Sequence of chain 1.A:
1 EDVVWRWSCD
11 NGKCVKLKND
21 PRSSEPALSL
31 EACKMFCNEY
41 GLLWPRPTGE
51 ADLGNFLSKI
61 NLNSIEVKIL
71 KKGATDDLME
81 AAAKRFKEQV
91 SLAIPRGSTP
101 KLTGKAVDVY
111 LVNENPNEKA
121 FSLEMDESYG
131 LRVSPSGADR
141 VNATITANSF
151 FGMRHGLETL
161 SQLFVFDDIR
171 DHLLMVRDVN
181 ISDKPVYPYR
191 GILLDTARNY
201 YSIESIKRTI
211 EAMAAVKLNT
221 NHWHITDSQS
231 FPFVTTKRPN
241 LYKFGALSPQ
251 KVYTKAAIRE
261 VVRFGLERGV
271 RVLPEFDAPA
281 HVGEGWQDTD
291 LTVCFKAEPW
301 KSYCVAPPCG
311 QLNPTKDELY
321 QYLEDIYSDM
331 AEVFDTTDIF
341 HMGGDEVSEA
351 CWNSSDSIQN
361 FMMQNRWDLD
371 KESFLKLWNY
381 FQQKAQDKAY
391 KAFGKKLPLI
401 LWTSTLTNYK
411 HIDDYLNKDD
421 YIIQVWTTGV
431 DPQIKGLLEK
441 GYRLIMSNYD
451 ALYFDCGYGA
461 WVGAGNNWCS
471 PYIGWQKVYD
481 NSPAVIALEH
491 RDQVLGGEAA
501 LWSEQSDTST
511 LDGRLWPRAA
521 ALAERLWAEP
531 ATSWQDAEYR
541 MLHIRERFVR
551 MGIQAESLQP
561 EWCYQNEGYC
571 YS

Binding-site contacts:
Ligand atom O5 contacts residue GLN359 of chain 1.A at 3.6 Å.
Ligand atom C1 contacts residue GLN359 of chain 1.A at 4.2 Å.
Ligand atom O7 contacts residue ASN353 of chain 1.A at 3.7 Å.
Ligand atom N2 contacts residue LEU369 of chain 1.A at 3.1 Å (h-bond).
Ligand atom C1 contacts residue ASN353 of chain 1.A at 2.9 Å.
Ligand atom C7 contacts residue ASN353 of chain 1.A at 3.1 Å.
Ligand atom N2 contacts residue ASN353 of chain 1.A at 2.8 Å (h-bond).
Ligand atom C6 contacts residue GLN359 of chain 1.A at 4.3 Å.
Ligand atom O5 contacts residue ASN353 of chain 1.A at 3.6 Å (h-bond).
Ligand atom C5 contacts residue LEU369 of chain 1.A at 4.0 Å (hydrophobic).
Ligand atom O3 contacts residue LEU369 of chain 1.A at 4.5 Å.
Ligand atom C3 contacts residue ASN353 of chain 1.A at 4.4 Å.
Ligand atom C2 contacts residue ASN353 of chain 1.A at 3.4 Å.
Ligand atom C7 contacts residue LEU369 of chain 1.A at 3.6 Å (hydrophobic).
Ligand atom C8 contacts residue PHE374 of chain 1.A at 4.2 Å (hydrophobic).
Ligand atom C3 contacts residue LEU369 of chain 1.A at 4.2 Å (hydrophobic).
Ligand atom C5 contacts residue GLN359 of chain 1.A at 4.0 Å.
Ligand atom C2 contacts residue LEU369 of chain 1.A at 4.2 Å (hydrophobic).
Ligand atom O6 contacts residue GLN359 of chain 1.A at 3.7 Å.
Ligand atom C8 contacts residue LEU369 of chain 1.A at 3.1 Å (hydrophobic).
Ligand atom O5 contacts residue LEU369 of chain 1.A at 4.5 Å.
Ligand atom C8 contacts residue ASN353 of chain 1.A at 3.5 Å.

This small molecule binds to this protein.
Small molecule (SMILES): CC(=O)N[C@@H]1[C@@H](O)[C@H](O)[C@@H](CO)O[C@H]1O